The protein below binds the small molecule below.
Small molecule (SMILES): Nc1nc(=O)c2ncn([C@@H]3O[C@H](CO[P](=O)(O)O[C@H]4[C@@H](O)[C@H](n5ccc(=O)[nH]c5=O)O[C@@H]4CO)[C@@H](O[P](=O)(O)OC[C@H]4O[C@@H](n5ccc(=O)[nH]c5=O)[C@H](O)[C@@H]4O[P](=O)(O)OC[C@H]4O[C@@H](n5cnc6c(N)ncnc65)[C@H](O)[C@@H]4O[P](=O)(O)OC[C@H]4O[C@@H](n5cnc6c(N)ncnc65)[C@H](O)[C@@H]4O[P](=O)(O)OC[C@H]4O[C@@H](n5cnc6c(N)ncnc65)[C@H](O)[C@@H]4O)[C@H]3O)c2[nH]1

Binding-site contacts:
Ligand atom C8 contacts residue GLY100 of chain 1.A at 3.4 Å.
Ligand atom C4 contacts residue PHE103 of chain 1.A at 3.5 Å (hydrophobic).
Ligand atom O4' contacts residue TYR208 of chain 1.A at 3.5 Å (h-bond).
Ligand atom O2 contacts residue PHE104 of chain 1.A at 2.9 Å (h-bond).
Ligand atom N1 contacts residue PHE103 of chain 1.A at 3.4 Å.
Ligand atom O2 contacts residue SER58 of chain 1.A at 3.6 Å (h-bond).
Ligand atom C5' contacts residue THR102 of chain 1.A at 3.4 Å.
Ligand atom C1' contacts residue GLY207 of chain 1.A at 3.3 Å.
Ligand atom C2 contacts residue LEU99 of chain 1.A at 3.5 Å (hydrophobic).
Ligand atom C2' contacts residue THR102 of chain 1.A at 3.4 Å.
Ligand atom C5 contacts residue TYR208 of chain 1.A at 3.5 Å (hydrophobic).
Ligand atom N3 contacts residue TYR208 of chain 1.A at 3.5 Å (h-bond).
Ligand atom O6 contacts residue ARG63 of chain 1.A at 3.5 Å (salt-bridge).
Ligand atom C6 contacts residue GLY209 of chain 1.A at 3.5 Å.
Ligand atom O4 contacts residue GOL1 of chain 1.D at 2.7 Å (h-bond).
Ligand atom C5' contacts residue ASN190 of chain 1.A at 3.6 Å.
Ligand atom C4' contacts residue PRO206 of chain 1.A at 3.1 Å (hydrophobic).
Ligand atom C6 contacts residue ARG63 of chain 1.A at 3.4 Å.
Ligand atom O4' contacts residue PHE103 of chain 1.A at 3.5 Å.
Ligand atom OP2 contacts residue THR101 of chain 1.A at 2.5 Å (h-bond).
Ligand atom N2 contacts residue GLU55 of chain 1.A at 2.8 Å (salt-bridge).
Ligand atom N7 contacts residue LEU99 of chain 1.A at 3.6 Å (h-bond).
Ligand atom O4' contacts residue PRO206 of chain 1.A at 3.4 Å (h-bond).
Ligand atom N3 contacts residue PHE103 of chain 1.A at 3.3 Å.
Ligand atom C5 contacts residue PHE103 of chain 1.A at 3.3 Å (hydrophobic).
Ligand atom O4 contacts residue ARG63 of chain 1.A at 2.7 Å (salt-bridge).
Ligand atom C4' contacts residue THR102 of chain 1.A at 3.3 Å.
Ligand atom C4 contacts residue TYR208 of chain 1.A at 3.5 Å (hydrophobic).
Ligand atom N3 contacts residue PHE104 of chain 1.A at 2.9 Å (h-bond).
Ligand atom O4' contacts residue GLY207 of chain 1.A at 3.5 Å.
Ligand atom O4' contacts residue GLY209 of chain 1.A at 3.4 Å (h-bond).
Ligand atom P contacts residue THR101 of chain 1.A at 3.6 Å.
Ligand atom C2 contacts residue PHE103 of chain 1.A at 3.6 Å (hydrophobic).
Ligand atom C4 contacts residue PHE103 of chain 1.A at 3.5 Å (hydrophobic).
Ligand atom C5' contacts residue PRO206 of chain 1.A at 3.5 Å (hydrophobic).
Ligand atom OP1 contacts residue LYS192 of chain 1.A at 2.9 Å (salt-bridge).
Ligand atom C6 contacts residue PHE103 of chain 1.A at 3.3 Å (hydrophobic).
Ligand atom O2' contacts residue THR102 of chain 1.A at 2.6 Å (h-bond).
Ligand atom N1 contacts residue ARG63 of chain 1.A at 3.4 Å (salt-bridge).
Ligand atom N1 contacts residue TYR208 of chain 1.A at 3.5 Å.

Sequence of chain 1.A:
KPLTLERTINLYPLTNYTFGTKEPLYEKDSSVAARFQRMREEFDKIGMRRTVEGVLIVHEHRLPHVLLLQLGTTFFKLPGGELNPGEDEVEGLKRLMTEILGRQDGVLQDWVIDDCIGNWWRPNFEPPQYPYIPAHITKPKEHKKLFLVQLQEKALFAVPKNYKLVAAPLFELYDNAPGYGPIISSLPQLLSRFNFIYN